Sequence of chain 1.A:
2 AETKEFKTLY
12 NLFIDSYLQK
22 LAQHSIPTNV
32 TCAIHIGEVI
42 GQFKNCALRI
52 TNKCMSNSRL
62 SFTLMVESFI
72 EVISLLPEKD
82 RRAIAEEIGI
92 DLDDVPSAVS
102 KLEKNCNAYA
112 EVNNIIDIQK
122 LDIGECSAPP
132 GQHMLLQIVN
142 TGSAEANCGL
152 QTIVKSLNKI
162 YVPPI

Binding-site contacts:
Ligand atom O1 contacts residue GLU72 of chain 1.A at 3.7 Å.
Ligand atom C3 contacts residue SER17 of chain 1.A at 3.5 Å.
Ligand atom O3 contacts residue GLU72 of chain 1.A at 3.9 Å.
Ligand atom C3 contacts residue GLU72 of chain 1.A at 4.1 Å.
Ligand atom O3 contacts residue SER17 of chain 1.A at 3.2 Å (h-bond).
Ligand atom C1 contacts residue GLU72 of chain 1.A at 3.1 Å.
Ligand atom C2 contacts residue LYS21 of chain 1.A at 4.2 Å.
Ligand atom C2 contacts residue GLN20 of chain 1.A at 4.3 Å.
Ligand atom O1 contacts residue ASP16 of chain 1.A at 4.1 Å.
Ligand atom O3 contacts residue GLN20 of chain 1.A at 4.0 Å.
Ligand atom C2 contacts residue SER17 of chain 1.A at 3.0 Å.
Ligand atom C2 contacts residue GLU72 of chain 1.A at 2.9 Å.
Ligand atom O1 contacts residue SER17 of chain 1.A at 3.1 Å.
Ligand atom C1 contacts residue SER17 of chain 1.A at 3.8 Å.
Ligand atom C3 contacts residue LYS21 of chain 1.A at 3.9 Å.
Ligand atom O1 contacts residue LEU13 of chain 1.A at 4.5 Å.
Ligand atom O3 contacts residue LYS21 of chain 1.A at 2.6 Å (salt-bridge).
Ligand atom C3 contacts residue GLN20 of chain 1.A at 3.1 Å.
Ligand atom C1 contacts residue GLN20 of chain 1.A at 4.3 Å.

The small molecule below binds the protein below.
Small molecule (SMILES): OCCCO